Sequence of chain 1.G:
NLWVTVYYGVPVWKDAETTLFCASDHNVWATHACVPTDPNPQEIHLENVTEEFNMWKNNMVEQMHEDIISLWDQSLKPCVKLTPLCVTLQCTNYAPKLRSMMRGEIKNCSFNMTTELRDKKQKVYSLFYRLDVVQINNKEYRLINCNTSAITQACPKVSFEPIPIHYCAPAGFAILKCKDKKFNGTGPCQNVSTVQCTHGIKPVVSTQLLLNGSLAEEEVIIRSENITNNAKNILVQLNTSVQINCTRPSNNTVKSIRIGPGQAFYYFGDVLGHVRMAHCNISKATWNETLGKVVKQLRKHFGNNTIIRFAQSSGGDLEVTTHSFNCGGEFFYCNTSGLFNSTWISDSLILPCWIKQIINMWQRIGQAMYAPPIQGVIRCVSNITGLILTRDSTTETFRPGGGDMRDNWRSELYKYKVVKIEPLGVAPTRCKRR

A protein and the small-molecule ligand that binds it are described below.
Small molecule (SMILES): CC(=O)N[C@@H]1[C@@H](O)[C@H](O)[C@@H](CO)O[C@H]1O

Binding-site contacts:
Ligand atom O6 contacts residue THR248 of chain 1.G at 2.9 Å (h-bond).
Ligand atom C2 contacts residue ASN246 of chain 1.G at 2.5 Å.
Ligand atom C5 contacts residue ASN246 of chain 1.G at 3.7 Å.
Ligand atom O5 contacts residue THR248 of chain 1.G at 3.2 Å (h-bond).
Ligand atom C1 contacts residue ASN249 of chain 1.G at 4.4 Å.
Ligand atom C8 contacts residue ASN246 of chain 1.G at 4.4 Å.
Ligand atom C1 contacts residue THR248 of chain 1.G at 3.7 Å.
Ligand atom C3 contacts residue ASN246 of chain 1.G at 3.8 Å.
Ligand atom N2 contacts residue ASN246 of chain 1.G at 2.9 Å (h-bond).
Ligand atom O7 contacts residue ASN246 of chain 1.G at 3.1 Å (h-bond).
Ligand atom C6 contacts residue THR248 of chain 1.G at 3.8 Å.
Ligand atom O5 contacts residue ASN246 of chain 1.G at 2.4 Å (h-bond).
Ligand atom C1 contacts residue ASN246 of chain 1.G at 1.4 Å.
Ligand atom O5 contacts residue ASN249 of chain 1.G at 3.8 Å.
Ligand atom O6 contacts residue ASN249 of chain 1.G at 4.0 Å.
Ligand atom C4 contacts residue ASN246 of chain 1.G at 4.2 Å.
Ligand atom C5 contacts residue THR248 of chain 1.G at 3.5 Å.
Ligand atom C7 contacts residue ASN246 of chain 1.G at 3.2 Å.